This protein binds this small molecule.
Small molecule (SMILES): CC(=O)N[C@@H]1[C@@H](O)[C@@H](F)C(C(=O)O)=[O+][C@H]1[C@H](O)[C@@H](C)O

Binding-site contacts:
Ligand atom C2 contacts residue TYR324 of chain 3.A at 2.7 Å (hydrophobic).
Ligand atom C11 contacts residue 9T11 of chain 3.H at 0.7 Å.
Ligand atom O1A contacts residue 9T11 of chain 3.H at 0.7 Å (h-bond).
Ligand atom N5 contacts residue 9T11 of chain 3.H at 0.3 Å (h-bond).
Ligand atom O1B contacts residue TYR324 of chain 3.A at 3.4 Å (h-bond).
Ligand atom C1 contacts residue TYR324 of chain 3.A at 3.0 Å (hydrophobic).
Ligand atom O7 contacts residue 9T11 of chain 3.H at 0.6 Å (h-bond).
Ligand atom C6 contacts residue 9T11 of chain 3.H at 0.4 Å.
Ligand atom C1 contacts residue 9T11 of chain 3.H at 0.9 Å.
Ligand atom C8 contacts residue 9T11 of chain 3.H at 0.9 Å.
Ligand atom O4 contacts residue 9T11 of chain 3.H at 0.3 Å (h-bond).
Ligand atom F1 contacts residue 9T11 of chain 3.H at 2.1 Å.
Ligand atom O1A contacts residue ARG290 of chain 3.A at 2.9 Å (salt-bridge).
Ligand atom O8 contacts residue GLU196 of chain 3.A at 3.0 Å (salt-bridge).
Ligand atom O8 contacts residue 9T11 of chain 3.H at 1.4 Å (h-bond).
Ligand atom O1B contacts residue 9T11 of chain 3.H at 0.7 Å (h-bond).
Ligand atom O10 contacts residue ARG71 of chain 3.A at 3.0 Å (salt-bridge).
Ligand atom O6 contacts residue TYR324 of chain 3.A at 3.1 Å (h-bond).
Ligand atom O6 contacts residue 9T11 of chain 3.H at 0.8 Å (h-bond).
Ligand atom C3 contacts residue 9T11 of chain 3.H at 1.2 Å.
Ligand atom C6 contacts residue TYR324 of chain 3.A at 3.4 Å (hydrophobic).
Ligand atom O1B contacts residue ARG212 of chain 3.A at 3.3 Å (salt-bridge).
Ligand atom C5 contacts residue 9T11 of chain 3.H at 0.1 Å.
Ligand atom O1B contacts residue ARG290 of chain 3.A at 2.7 Å (salt-bridge).
Ligand atom O1A contacts residue ARG37 of chain 3.A at 3.0 Å (salt-bridge).
Ligand atom C3 contacts residue TYR324 of chain 3.A at 3.2 Å (hydrophobic).
Ligand atom C1 contacts residue ARG290 of chain 3.A at 3.5 Å.
Ligand atom C3 contacts residue GLU38 of chain 3.A at 3.5 Å.
Ligand atom C4 contacts residue TYR324 of chain 3.A at 3.4 Å (hydrophobic).
Ligand atom O8 contacts residue GLU197 of chain 3.A at 3.3 Å (salt-bridge).
Ligand atom C4 contacts residue 9T11 of chain 3.H at 0.3 Å.
Ligand atom O10 contacts residue 9T11 of chain 3.H at 0.8 Å (h-bond).
Ligand atom F1 contacts residue ASP70 of chain 3.A at 2.5 Å.
Ligand atom C2 contacts residue 9T11 of chain 3.H at 1.4 Å.
Ligand atom O4 contacts residue GLU38 of chain 3.A at 3.0 Å (salt-bridge).
Ligand atom C7 contacts residue 9T11 of chain 3.H at 0.1 Å.
Ligand atom C6 contacts residue GLU197 of chain 3.A at 3.4 Å.
Ligand atom C9 contacts residue 9T11 of chain 3.H at 1.4 Å.
Ligand atom C10 contacts residue 9T11 of chain 3.H at 0.5 Å.
Ligand atom O1A contacts residue TYR324 of chain 3.A at 3.5 Å (h-bond).

Sequence of chain 3.A:
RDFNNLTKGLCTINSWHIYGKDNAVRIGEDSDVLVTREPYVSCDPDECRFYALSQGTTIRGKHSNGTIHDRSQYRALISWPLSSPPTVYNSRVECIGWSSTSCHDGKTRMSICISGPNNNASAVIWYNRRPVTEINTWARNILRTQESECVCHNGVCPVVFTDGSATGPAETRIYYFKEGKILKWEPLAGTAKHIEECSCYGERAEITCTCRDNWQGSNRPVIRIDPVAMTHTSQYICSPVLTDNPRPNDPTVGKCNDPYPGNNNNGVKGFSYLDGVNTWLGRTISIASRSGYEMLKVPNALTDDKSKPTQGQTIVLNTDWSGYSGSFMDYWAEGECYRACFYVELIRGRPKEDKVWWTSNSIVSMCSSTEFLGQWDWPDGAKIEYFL